Sequence of chain 1.A:
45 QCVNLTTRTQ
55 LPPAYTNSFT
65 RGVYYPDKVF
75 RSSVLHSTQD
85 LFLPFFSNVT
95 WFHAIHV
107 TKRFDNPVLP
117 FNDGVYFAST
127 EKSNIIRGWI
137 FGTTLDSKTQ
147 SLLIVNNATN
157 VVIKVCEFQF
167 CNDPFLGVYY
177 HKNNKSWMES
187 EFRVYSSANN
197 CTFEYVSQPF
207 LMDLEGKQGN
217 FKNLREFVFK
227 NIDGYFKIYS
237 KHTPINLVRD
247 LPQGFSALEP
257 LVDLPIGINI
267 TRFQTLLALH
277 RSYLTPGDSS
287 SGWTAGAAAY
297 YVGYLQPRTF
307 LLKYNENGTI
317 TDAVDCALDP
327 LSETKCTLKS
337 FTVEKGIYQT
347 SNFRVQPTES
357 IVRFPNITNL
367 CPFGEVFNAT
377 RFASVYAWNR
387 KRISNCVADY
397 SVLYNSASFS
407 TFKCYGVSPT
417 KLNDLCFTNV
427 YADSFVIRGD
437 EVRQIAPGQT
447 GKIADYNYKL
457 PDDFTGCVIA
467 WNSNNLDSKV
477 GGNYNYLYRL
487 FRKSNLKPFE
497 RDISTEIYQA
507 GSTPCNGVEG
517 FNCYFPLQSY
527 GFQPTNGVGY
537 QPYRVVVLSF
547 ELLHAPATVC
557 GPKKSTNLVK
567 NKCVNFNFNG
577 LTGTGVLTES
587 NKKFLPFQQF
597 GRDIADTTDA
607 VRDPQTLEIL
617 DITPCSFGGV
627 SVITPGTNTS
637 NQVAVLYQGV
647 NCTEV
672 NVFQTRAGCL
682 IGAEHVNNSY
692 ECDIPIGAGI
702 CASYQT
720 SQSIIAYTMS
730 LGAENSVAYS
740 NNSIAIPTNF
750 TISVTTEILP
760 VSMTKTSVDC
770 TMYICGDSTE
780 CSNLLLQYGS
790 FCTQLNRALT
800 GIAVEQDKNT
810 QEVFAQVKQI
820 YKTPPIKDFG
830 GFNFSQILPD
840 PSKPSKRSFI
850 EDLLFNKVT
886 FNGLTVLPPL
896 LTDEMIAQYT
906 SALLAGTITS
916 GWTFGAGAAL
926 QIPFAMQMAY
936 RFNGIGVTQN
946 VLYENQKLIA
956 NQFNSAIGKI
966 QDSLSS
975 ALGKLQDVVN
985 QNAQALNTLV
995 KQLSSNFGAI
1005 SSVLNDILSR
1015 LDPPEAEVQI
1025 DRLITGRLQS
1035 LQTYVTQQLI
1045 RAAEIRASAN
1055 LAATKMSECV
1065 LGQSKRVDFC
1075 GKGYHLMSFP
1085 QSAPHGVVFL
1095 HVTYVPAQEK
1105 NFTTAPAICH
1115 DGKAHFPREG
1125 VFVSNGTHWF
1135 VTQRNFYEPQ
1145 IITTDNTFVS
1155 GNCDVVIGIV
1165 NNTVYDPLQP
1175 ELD

A small-molecule ligand and the protein it binds are described below.
Small molecule (SMILES): CC(=O)N[C@@H]1[C@@H](O)[C@H](O)[C@@H](CO)O[C@H]1O

Binding-site contacts:
Ligand atom C8 contacts residue ASN92 of chain 1.A at 4.3 Å.
Ligand atom N2 contacts residue ASN92 of chain 1.A at 2.9 Å (h-bond).
Ligand atom C5 contacts residue ASN92 of chain 1.A at 3.7 Å.
Ligand atom C6 contacts residue TYR59 of chain 1.A at 4.2 Å (hydrophobic).
Ligand atom C3 contacts residue ASN92 of chain 1.A at 3.8 Å.
Ligand atom C1 contacts residue ASN92 of chain 1.A at 1.4 Å.
Ligand atom C1 contacts residue TYR59 of chain 1.A at 3.8 Å (hydrophobic).
Ligand atom O5 contacts residue ASN92 of chain 1.A at 2.4 Å (h-bond).
Ligand atom O7 contacts residue ASN92 of chain 1.A at 2.9 Å (h-bond).
Ligand atom C5 contacts residue TYR59 of chain 1.A at 4.3 Å (hydrophobic).
Ligand atom C2 contacts residue TYR59 of chain 1.A at 4.3 Å (hydrophobic).
Ligand atom O7 contacts residue TYR59 of chain 1.A at 4.2 Å.
Ligand atom O6 contacts residue TYR59 of chain 1.A at 4.3 Å.
Ligand atom C7 contacts residue ASN92 of chain 1.A at 3.1 Å.
Ligand atom C2 contacts residue ASN92 of chain 1.A at 2.4 Å.
Ligand atom C4 contacts residue ASN92 of chain 1.A at 4.2 Å.
Ligand atom O5 contacts residue TYR59 of chain 1.A at 3.2 Å.